Sequence of chain 1.F:
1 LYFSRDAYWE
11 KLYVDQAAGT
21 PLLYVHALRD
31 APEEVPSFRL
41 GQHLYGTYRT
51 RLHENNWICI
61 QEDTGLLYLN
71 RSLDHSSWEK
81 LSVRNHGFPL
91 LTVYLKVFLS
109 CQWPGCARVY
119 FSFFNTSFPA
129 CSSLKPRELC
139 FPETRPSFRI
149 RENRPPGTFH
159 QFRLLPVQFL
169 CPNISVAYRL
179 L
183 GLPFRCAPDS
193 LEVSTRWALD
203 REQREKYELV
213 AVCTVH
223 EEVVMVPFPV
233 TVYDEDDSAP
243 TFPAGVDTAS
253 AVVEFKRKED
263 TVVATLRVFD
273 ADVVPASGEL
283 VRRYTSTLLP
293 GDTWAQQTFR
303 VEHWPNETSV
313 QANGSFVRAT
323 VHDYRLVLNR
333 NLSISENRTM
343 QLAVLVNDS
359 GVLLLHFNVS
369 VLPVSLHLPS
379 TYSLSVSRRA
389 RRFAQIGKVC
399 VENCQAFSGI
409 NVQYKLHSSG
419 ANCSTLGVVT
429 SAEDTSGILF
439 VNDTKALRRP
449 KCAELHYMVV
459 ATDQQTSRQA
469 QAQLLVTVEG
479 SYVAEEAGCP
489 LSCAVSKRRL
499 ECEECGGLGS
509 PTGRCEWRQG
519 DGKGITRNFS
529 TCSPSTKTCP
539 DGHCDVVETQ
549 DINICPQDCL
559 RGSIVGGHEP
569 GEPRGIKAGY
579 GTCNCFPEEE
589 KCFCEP

This small molecule binds to this protein.
Small molecule (SMILES): CC(=O)N[C@@H]1[C@@H](O)[C@H](O)[C@@H](CO)O[C@H]1O

Binding-site contacts:
Ligand atom O7 contacts residue ASN440 of chain 1.F at 4.5 Å.
Ligand atom C2 contacts residue ASN440 of chain 1.F at 2.5 Å.
Ligand atom C5 contacts residue ASN440 of chain 1.F at 3.7 Å.
Ligand atom C4 contacts residue ASN440 of chain 1.F at 4.2 Å.
Ligand atom O5 contacts residue ASP441 of chain 1.F at 4.3 Å.
Ligand atom N2 contacts residue ASN440 of chain 1.F at 2.9 Å (h-bond).
Ligand atom C8 contacts residue GLY425 of chain 1.F at 4.4 Å.
Ligand atom C8 contacts residue PHE438 of chain 1.F at 3.7 Å (hydrophobic).
Ligand atom O5 contacts residue ASN440 of chain 1.F at 2.4 Å (h-bond).
Ligand atom C7 contacts residue ASN440 of chain 1.F at 3.9 Å.
Ligand atom C3 contacts residue ASN440 of chain 1.F at 3.8 Å.
Ligand atom C1 contacts residue ASN440 of chain 1.F at 1.4 Å.